Sequence of chain 2.B:
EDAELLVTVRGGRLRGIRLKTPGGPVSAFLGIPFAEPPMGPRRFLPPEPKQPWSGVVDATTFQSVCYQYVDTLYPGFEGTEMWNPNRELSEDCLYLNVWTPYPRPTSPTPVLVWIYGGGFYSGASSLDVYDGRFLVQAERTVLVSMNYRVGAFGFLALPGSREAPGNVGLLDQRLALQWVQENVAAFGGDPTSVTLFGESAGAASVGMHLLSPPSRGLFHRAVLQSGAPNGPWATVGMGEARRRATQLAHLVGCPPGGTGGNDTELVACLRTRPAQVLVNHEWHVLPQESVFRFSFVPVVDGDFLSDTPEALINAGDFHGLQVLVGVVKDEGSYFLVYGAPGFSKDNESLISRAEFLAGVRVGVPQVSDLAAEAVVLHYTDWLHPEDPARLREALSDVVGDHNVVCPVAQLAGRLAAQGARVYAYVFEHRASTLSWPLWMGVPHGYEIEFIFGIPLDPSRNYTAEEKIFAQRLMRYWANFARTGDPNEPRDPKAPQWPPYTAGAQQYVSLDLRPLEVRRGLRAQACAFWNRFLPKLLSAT

Binding-site contacts:
Ligand atom CAF contacts residue TYR344 of chain 2.B at 4.0 Å (hydrophobic).
Ligand atom CAJ contacts residue TYR75 of chain 2.B at 3.8 Å (hydrophobic).
Ligand atom NAN contacts residue TYR127 of chain 2.B at 3.5 Å (h-bond).
Ligand atom NAN contacts residue TYR344 of chain 2.B at 4.2 Å.
Ligand atom CAK contacts residue TYR75 of chain 2.B at 4.2 Å (hydrophobic).
Ligand atom CAH contacts residue TYR75 of chain 2.B at 3.9 Å (hydrophobic).
Ligand atom OAA contacts residue PHE300 of chain 2.B at 4.1 Å.
Ligand atom CAF contacts residue TYR127 of chain 2.B at 4.2 Å (hydrophobic).
Ligand atom CAG contacts residue TYR75 of chain 2.B at 4.2 Å (hydrophobic).
Ligand atom CAC contacts residue TYR344 of chain 2.B at 3.1 Å (hydrophobic).
Ligand atom CAE contacts residue TYR344 of chain 2.B at 4.0 Å (hydrophobic).
Ligand atom CAP contacts residue TYR127 of chain 2.B at 4.3 Å (hydrophobic).
Ligand atom CAP contacts residue TRP289 of chain 2.B at 3.8 Å (hydrophobic).
Ligand atom OAA contacts residue TYR344 of chain 2.B at 4.5 Å.
Ligand atom CAF contacts residue TRP289 of chain 2.B at 3.5 Å (hydrophobic).
Ligand atom CAQ contacts residue TYR75 of chain 2.B at 4.0 Å (hydrophobic).
Ligand atom CAM contacts residue TRP289 of chain 2.B at 3.1 Å (hydrophobic).
Ligand atom NAN contacts residue PHE300 of chain 2.B at 4.2 Å.
Ligand atom CAL contacts residue TYR75 of chain 2.B at 4.0 Å (hydrophobic).
Ligand atom CAF contacts residue TYR75 of chain 2.B at 4.1 Å (hydrophobic).
Ligand atom NAN contacts residue TRP289 of chain 2.B at 4.2 Å.
Ligand atom OAA contacts residue PHE341 of chain 2.B at 3.6 Å.
Ligand atom CAC contacts residue TYR127 of chain 2.B at 3.7 Å (hydrophobic).
Ligand atom CAE contacts residue TRP289 of chain 2.B at 3.8 Å (hydrophobic).
Ligand atom CAL contacts residue TRP289 of chain 2.B at 4.2 Å (hydrophobic).
Ligand atom CAC contacts residue TRP289 of chain 2.B at 4.5 Å (hydrophobic).
Ligand atom OAA contacts residue TYR127 of chain 2.B at 3.7 Å.
Ligand atom NAR contacts residue TRP289 of chain 2.B at 3.4 Å.
Ligand atom CAP contacts residue TYR344 of chain 2.B at 3.5 Å (hydrophobic).
Ligand atom NAS contacts residue TYR75 of chain 2.B at 4.1 Å.
Ligand atom CAI contacts residue TRP289 of chain 2.B at 3.6 Å (hydrophobic).
Ligand atom CAJ contacts residue TRP289 of chain 2.B at 3.3 Å (hydrophobic).
Ligand atom NAS contacts residue TRP289 of chain 2.B at 4.2 Å.

This protein binds this small molecule.
Small molecule (SMILES): O/N=C/c1cc[n+](C[n+]2ccc(/C=N/O)cc2)cc1